Sequence of chain 1.B:
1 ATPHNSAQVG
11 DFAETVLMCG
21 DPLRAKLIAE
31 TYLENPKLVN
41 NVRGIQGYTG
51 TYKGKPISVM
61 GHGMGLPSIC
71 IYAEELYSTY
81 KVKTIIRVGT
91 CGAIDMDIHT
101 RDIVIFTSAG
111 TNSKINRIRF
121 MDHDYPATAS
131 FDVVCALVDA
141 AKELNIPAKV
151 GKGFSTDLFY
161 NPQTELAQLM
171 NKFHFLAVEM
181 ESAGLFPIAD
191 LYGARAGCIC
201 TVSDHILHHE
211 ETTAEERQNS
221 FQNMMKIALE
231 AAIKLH

Binding-site contacts:
Ligand atom N3 contacts residue GLU179 of chain 1.B at 3.5 Å.
Ligand atom C5 contacts residue PHE159 of chain 1.B at 3.6 Å (hydrophobic).
Ligand atom C10 contacts residue THR90 of chain 1.B at 3.3 Å.
Ligand atom N6 contacts residue ILE206 of chain 1.B at 3.7 Å.
Ligand atom C5' contacts residue HIS4 of chain 1.A at 3.2 Å.
Ligand atom O3' contacts residue GLU181 of chain 1.B at 2.8 Å (salt-bridge).
Ligand atom O5' contacts residue HIS4 of chain 1.A at 2.7 Å (h-bond).
Ligand atom C6' contacts residue PO41 of chain 1.J at 3.5 Å.
Ligand atom C8 contacts residue SER203 of chain 1.B at 3.6 Å.
Ligand atom C8 contacts residue CYS91 of chain 1.B at 3.3 Å (hydrophobic).
Ligand atom C2' contacts residue PO41 of chain 1.J at 3.7 Å.
Ligand atom C6' contacts residue ARG43 of chain 1.A at 3.5 Å.
Ligand atom N7 contacts residue ASP204 of chain 1.B at 3.0 Å (salt-bridge).
Ligand atom C5' contacts residue MET64 of chain 1.B at 3.6 Å (hydrophobic).
Ligand atom N7 contacts residue GLY92 of chain 1.B at 3.2 Å (h-bond).
Ligand atom C2 contacts residue PHE159 of chain 1.B at 3.5 Å (hydrophobic).
Ligand atom C4' contacts residue MET64 of chain 1.B at 3.6 Å (hydrophobic).
Ligand atom C8 contacts residue GLY92 of chain 1.B at 3.5 Å.
Ligand atom N3 contacts residue VAL178 of chain 1.B at 3.5 Å (h-bond).
Ligand atom C2' contacts residue MET180 of chain 1.B at 3.6 Å (hydrophobic).
Ligand atom N1' contacts residue PO41 of chain 1.J at 2.7 Å (h-bond).
Ligand atom N6 contacts residue PHE159 of chain 1.B at 3.7 Å.
Ligand atom O5' contacts residue PHE159 of chain 1.B at 3.4 Å.
Ligand atom N3 contacts residue MET180 of chain 1.B at 3.7 Å.
Ligand atom C9 contacts residue VAL178 of chain 1.B at 3.7 Å (hydrophobic).
Ligand atom C5 contacts residue GLY92 of chain 1.B at 3.6 Å.
Ligand atom C10 contacts residue GLU179 of chain 1.B at 3.7 Å.
Ligand atom C6 contacts residue PHE159 of chain 1.B at 3.4 Å (hydrophobic).
Ligand atom C4 contacts residue VAL178 of chain 1.B at 3.4 Å (hydrophobic).
Ligand atom C2 contacts residue VAL178 of chain 1.B at 3.5 Å (hydrophobic).
Ligand atom C3' contacts residue PO41 of chain 1.J at 3.5 Å.
Ligand atom N1 contacts residue PHE159 of chain 1.B at 3.4 Å.
Ligand atom N6 contacts residue ASP204 of chain 1.B at 3.3 Å (salt-bridge).
Ligand atom C9 contacts residue CYS91 of chain 1.B at 3.6 Å (hydrophobic).
Ligand atom O3' contacts residue MET64 of chain 1.B at 3.4 Å.
Ligand atom C4' contacts residue PO41 of chain 1.J at 3.6 Å.
Ligand atom N7 contacts residue CYS91 of chain 1.B at 3.4 Å.
Ligand atom C3' contacts residue GLU181 of chain 1.B at 3.6 Å.
Ligand atom C10 contacts residue PO41 of chain 1.J at 3.2 Å.
Ligand atom O3' contacts residue PO41 of chain 1.J at 2.5 Å (h-bond).

Sequence of chain 1.A:
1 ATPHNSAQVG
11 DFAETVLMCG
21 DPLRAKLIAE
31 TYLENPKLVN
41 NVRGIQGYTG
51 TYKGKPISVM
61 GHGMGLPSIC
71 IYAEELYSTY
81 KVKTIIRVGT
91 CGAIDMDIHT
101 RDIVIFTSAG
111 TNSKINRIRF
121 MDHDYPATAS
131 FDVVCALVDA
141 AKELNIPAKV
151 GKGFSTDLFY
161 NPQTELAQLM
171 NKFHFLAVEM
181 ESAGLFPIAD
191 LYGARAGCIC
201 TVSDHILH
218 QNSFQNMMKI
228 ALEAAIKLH

This small molecule binds to this protein.
Small molecule (SMILES): Nc1ncnc2c(CN3C[C@H](CO)[C@@H](O)C3)c[nH]c12